Binding-site contacts:
Ligand atom C5 contacts residue ASN330 of chain 2.A at 3.6 Å.
Ligand atom C3 contacts residue ASN330 of chain 2.A at 3.7 Å.
Ligand atom C1 contacts residue ASN330 of chain 2.A at 1.4 Å.
Ligand atom C3 contacts residue ILE45 of chain 2.B at 4.0 Å (hydrophobic).
Ligand atom O7 contacts residue ILE45 of chain 2.B at 3.7 Å.
Ligand atom C7 contacts residue THR49 of chain 2.B at 3.7 Å.
Ligand atom N2 contacts residue ILE30 of chain 2.A at 3.4 Å.
Ligand atom C5 contacts residue ILE45 of chain 2.B at 4.2 Å (hydrophobic).
Ligand atom O5 contacts residue ASN330 of chain 2.A at 2.4 Å (h-bond).
Ligand atom N2 contacts residue ASN330 of chain 2.A at 2.8 Å (h-bond).
Ligand atom C1 contacts residue ILE45 of chain 2.B at 4.4 Å (hydrophobic).
Ligand atom O4 contacts residue ILE45 of chain 2.B at 3.7 Å.
Ligand atom C7 contacts residue ILE30 of chain 2.A at 3.3 Å (hydrophobic).
Ligand atom C4 contacts residue ASN330 of chain 2.A at 4.2 Å.
Ligand atom C8 contacts residue THR49 of chain 2.B at 2.8 Å.
Ligand atom N2 contacts residue ILE45 of chain 2.B at 4.1 Å.
Ligand atom O7 contacts residue ILE30 of chain 2.A at 3.5 Å.
Ligand atom C4 contacts residue ILE45 of chain 2.B at 4.5 Å (hydrophobic).
Ligand atom O7 contacts residue THR49 of chain 2.B at 3.6 Å.
Ligand atom C7 contacts residue ASN330 of chain 2.A at 3.5 Å.
Ligand atom C7 contacts residue ILE45 of chain 2.B at 4.4 Å (hydrophobic).
Ligand atom O7 contacts residue ASN330 of chain 2.A at 3.3 Å (h-bond).
Ligand atom O6 contacts residue TRP21 of chain 2.B at 4.0 Å.
Ligand atom C2 contacts residue ILE45 of chain 2.B at 4.0 Å (hydrophobic).
Ligand atom C2 contacts residue ASN330 of chain 2.A at 2.5 Å.
Ligand atom O7 contacts residue ILE48 of chain 2.B at 3.7 Å.
Ligand atom C8 contacts residue ILE30 of chain 2.A at 3.9 Å (hydrophobic).

Sequence of chain 2.B:
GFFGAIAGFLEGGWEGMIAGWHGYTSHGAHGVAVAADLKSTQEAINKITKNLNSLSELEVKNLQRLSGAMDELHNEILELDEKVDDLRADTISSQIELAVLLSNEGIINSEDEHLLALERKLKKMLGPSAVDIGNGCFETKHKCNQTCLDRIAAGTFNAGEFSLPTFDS

The small molecule below binds the protein below.
Small molecule (SMILES): CC(=O)N[C@H]1[C@H](O[C@H]2[C@H](O)[C@@H](NC(C)=O)CO[C@@H]2CO)O[C@H](CO)[C@@H](O)[C@@H]1O

Sequence of chain 2.A:
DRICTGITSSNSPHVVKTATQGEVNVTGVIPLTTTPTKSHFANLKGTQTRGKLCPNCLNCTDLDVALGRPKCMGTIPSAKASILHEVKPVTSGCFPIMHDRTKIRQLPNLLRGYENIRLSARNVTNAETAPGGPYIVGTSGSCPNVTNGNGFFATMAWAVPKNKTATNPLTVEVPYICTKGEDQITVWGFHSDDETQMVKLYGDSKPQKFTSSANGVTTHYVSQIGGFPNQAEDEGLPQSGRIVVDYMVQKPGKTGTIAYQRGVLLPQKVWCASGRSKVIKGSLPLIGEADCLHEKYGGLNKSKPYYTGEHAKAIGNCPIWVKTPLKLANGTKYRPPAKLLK